Binding-site contacts:
Ligand atom C21 contacts residue ALA145 of chain 4.A at 3.8 Å (hydrophobic).
Ligand atom C22 contacts residue GLY196 of chain 4.A at 3.8 Å.
Ligand atom C07 contacts residue PRO46 of chain 1.A at 3.5 Å (hydrophobic).
Ligand atom O17 contacts residue GLY285 of chain 4.A at 3.1 Å (h-bond).
Ligand atom O18 contacts residue IMP1 of chain 4.B at 2.7 Å (h-bond).
Ligand atom C21 contacts residue IMP1 of chain 4.B at 3.2 Å.
Ligand atom C28 contacts residue IMP1 of chain 4.B at 3.9 Å.
Ligand atom C20 contacts residue IMP1 of chain 4.B at 3.3 Å.
Ligand atom O17 contacts residue MET284 of chain 4.A at 3.5 Å.
Ligand atom C20 contacts residue ALA145 of chain 4.A at 3.6 Å (hydrophobic).
Ligand atom C14 contacts residue GLU318 of chain 4.A at 3.6 Å.
Ligand atom C08 contacts residue GLU318 of chain 4.A at 3.9 Å.
Ligand atom C06 contacts residue TYR347 of chain 1.A at 3.5 Å (hydrophobic).
Ligand atom C21 contacts residue THR203 of chain 4.A at 3.6 Å.
Ligand atom C24 contacts residue GLY196 of chain 4.A at 3.9 Å.
Ligand atom C26 contacts residue IMP1 of chain 4.B at 3.4 Å.
Ligand atom C21 contacts residue TYR347 of chain 1.A at 3.9 Å (hydrophobic).
Ligand atom N23 contacts residue VAL195 of chain 4.A at 3.7 Å.
Ligand atom O18 contacts residue GLU318 of chain 4.A at 3.7 Å.
Ligand atom C08 contacts residue PRO46 of chain 1.A at 3.8 Å (hydrophobic).
Ligand atom C07 contacts residue GLY346 of chain 1.A at 3.8 Å.
Ligand atom C15 contacts residue GLU318 of chain 4.A at 3.4 Å.
Ligand atom S16 contacts residue IMP1 of chain 4.B at 3.7 Å.
Ligand atom C07 contacts residue ALA343 of chain 1.A at 3.7 Å (hydrophobic).
Ligand atom C04 contacts residue TYR347 of chain 1.A at 3.8 Å (hydrophobic).
Ligand atom C05 contacts residue HIS146 of chain 4.A at 3.7 Å.
Ligand atom C19 contacts residue IMP1 of chain 4.B at 3.7 Å.
Ligand atom C15 contacts residue TYR347 of chain 1.A at 3.8 Å (hydrophobic).
Ligand atom C25 contacts residue ALA145 of chain 4.A at 3.8 Å (hydrophobic).
Ligand atom C27 contacts residue IMP1 of chain 4.B at 3.8 Å.
Ligand atom C08 contacts residue TYR347 of chain 1.A at 3.8 Å (hydrophobic).
Ligand atom C22 contacts residue TYR347 of chain 1.A at 3.7 Å (hydrophobic).
Ligand atom N23 contacts residue GLY196 of chain 4.A at 3.0 Å (h-bond).
Ligand atom C06 contacts residue GLY346 of chain 1.A at 3.6 Å.
Ligand atom O17 contacts residue IMP1 of chain 4.B at 3.7 Å.
Ligand atom C22 contacts residue IMP1 of chain 4.B at 3.6 Å.
Ligand atom C25 contacts residue IMP1 of chain 4.B at 3.5 Å.
Ligand atom C24 contacts residue GLY194 of chain 4.A at 3.4 Å.
Ligand atom O18 contacts residue GLY285 of chain 4.A at 3.8 Å.
Ligand atom C22 contacts residue THR203 of chain 4.A at 3.2 Å.

A protein and the small-molecule ligand that binds it are described below.
Small molecule (SMILES): O=C(C1CCCCCC1)N1CCN(S(=O)(=O)c2cccc3cnccc23)CC1

Sequence of chain 4.A:
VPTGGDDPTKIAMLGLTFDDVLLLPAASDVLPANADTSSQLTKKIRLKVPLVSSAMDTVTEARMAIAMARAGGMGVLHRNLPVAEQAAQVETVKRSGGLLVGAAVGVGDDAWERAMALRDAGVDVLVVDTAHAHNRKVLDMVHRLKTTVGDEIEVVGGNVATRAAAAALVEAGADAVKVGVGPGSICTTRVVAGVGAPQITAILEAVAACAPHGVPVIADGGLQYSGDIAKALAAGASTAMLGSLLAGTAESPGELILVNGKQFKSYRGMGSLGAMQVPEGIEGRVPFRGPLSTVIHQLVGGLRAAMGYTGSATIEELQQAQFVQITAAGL

Sequence of chain 1.A:
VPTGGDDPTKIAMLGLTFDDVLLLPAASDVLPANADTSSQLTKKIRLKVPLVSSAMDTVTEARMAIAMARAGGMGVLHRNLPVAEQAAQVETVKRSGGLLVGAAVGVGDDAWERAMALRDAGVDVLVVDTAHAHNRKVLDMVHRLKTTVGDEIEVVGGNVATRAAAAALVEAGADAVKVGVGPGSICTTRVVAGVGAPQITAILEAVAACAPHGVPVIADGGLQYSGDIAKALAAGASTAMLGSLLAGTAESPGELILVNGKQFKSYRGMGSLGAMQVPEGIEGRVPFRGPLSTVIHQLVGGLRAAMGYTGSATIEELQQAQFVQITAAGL